This protein binds this small molecule.
Small molecule (SMILES): Nc1ncnc2c1ncn2[C@H]1C[C@H](O)[C@@H](COP(=O)(O)O)O1

Sequence of chain 1.E:
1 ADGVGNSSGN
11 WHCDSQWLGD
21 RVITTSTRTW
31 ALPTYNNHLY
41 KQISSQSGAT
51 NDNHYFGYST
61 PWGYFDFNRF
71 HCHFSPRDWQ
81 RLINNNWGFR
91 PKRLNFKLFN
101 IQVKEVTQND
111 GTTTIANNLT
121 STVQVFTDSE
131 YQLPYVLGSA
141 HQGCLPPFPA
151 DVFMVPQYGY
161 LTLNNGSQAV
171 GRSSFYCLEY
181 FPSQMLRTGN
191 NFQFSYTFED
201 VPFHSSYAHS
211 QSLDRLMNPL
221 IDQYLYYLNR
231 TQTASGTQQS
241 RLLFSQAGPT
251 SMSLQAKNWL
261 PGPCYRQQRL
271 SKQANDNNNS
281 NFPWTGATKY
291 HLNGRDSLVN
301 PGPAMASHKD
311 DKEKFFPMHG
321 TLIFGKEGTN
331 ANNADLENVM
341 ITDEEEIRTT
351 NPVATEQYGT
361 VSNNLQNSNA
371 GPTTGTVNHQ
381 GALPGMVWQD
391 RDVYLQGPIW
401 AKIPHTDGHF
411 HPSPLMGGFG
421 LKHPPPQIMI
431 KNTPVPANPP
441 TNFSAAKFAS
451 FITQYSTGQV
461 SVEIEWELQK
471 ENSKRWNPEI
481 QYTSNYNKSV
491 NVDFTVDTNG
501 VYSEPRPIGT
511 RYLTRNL

Binding-site contacts:
Ligand atom O1P contacts residue PRO202 of chain 1.E at 4.1 Å.
Ligand atom C5' contacts residue PRO202 of chain 1.E at 4.2 Å (hydrophobic).
Ligand atom C4 contacts residue PRO202 of chain 1.E at 4.0 Å (hydrophobic).
Ligand atom N3 contacts residue PRO412 of chain 1.E at 4.0 Å.
Ligand atom N7 contacts residue HIS411 of chain 1.E at 3.7 Å.
Ligand atom C2 contacts residue PRO412 of chain 1.E at 4.2 Å (hydrophobic).
Ligand atom C6 contacts residue PRO412 of chain 1.E at 3.6 Å (hydrophobic).
Ligand atom N7 contacts residue SER413 of chain 1.E at 4.3 Å.
Ligand atom N1 contacts residue VAL201 of chain 1.E at 4.0 Å.
Ligand atom C2 contacts residue PRO202 of chain 1.E at 4.0 Å (hydrophobic).
Ligand atom N9 contacts residue PRO412 of chain 1.E at 4.4 Å.
Ligand atom N7 contacts residue PRO202 of chain 1.E at 4.2 Å.
Ligand atom N9 contacts residue HIS411 of chain 1.E at 4.5 Å.
Ligand atom C8 contacts residue PRO202 of chain 1.E at 4.4 Å (hydrophobic).
Ligand atom P contacts residue PRO202 of chain 1.E at 4.4 Å.
Ligand atom N6 contacts residue GLY420 of chain 1.E at 3.6 Å.
Ligand atom O5' contacts residue PRO202 of chain 1.E at 4.1 Å.
Ligand atom N6 contacts residue PRO412 of chain 1.E at 3.6 Å.
Ligand atom O3' contacts residue HIS409 of chain 1.Q at 4.4 Å.
Ligand atom O4' contacts residue PRO202 of chain 1.E at 4.4 Å.
Ligand atom C4 contacts residue PRO412 of chain 1.E at 4.1 Å (hydrophobic).
Ligand atom N1 contacts residue PRO412 of chain 1.E at 3.7 Å.
Ligand atom C2' contacts residue HIS411 of chain 1.E at 4.3 Å.
Ligand atom C6 contacts residue PRO202 of chain 1.E at 4.0 Å (hydrophobic).
Ligand atom C6 contacts residue VAL201 of chain 1.E at 4.5 Å (hydrophobic).
Ligand atom C5 contacts residue PRO202 of chain 1.E at 3.9 Å (hydrophobic).
Ligand atom N1 contacts residue PRO202 of chain 1.E at 4.0 Å.
Ligand atom N6 contacts residue VAL201 of chain 1.E at 4.5 Å.
Ligand atom C2 contacts residue GLY420 of chain 1.E at 3.8 Å.
Ligand atom N1 contacts residue GLY420 of chain 1.E at 3.2 Å (h-bond).
Ligand atom C5 contacts residue PRO412 of chain 1.E at 4.1 Å (hydrophobic).
Ligand atom N3 contacts residue PRO202 of chain 1.E at 4.2 Å.
Ligand atom N6 contacts residue SER413 of chain 1.E at 3.6 Å.
Ligand atom N9 contacts residue PRO202 of chain 1.E at 4.3 Å.
Ligand atom C8 contacts residue HIS411 of chain 1.E at 3.4 Å.
Ligand atom C6 contacts residue GLY420 of chain 1.E at 4.3 Å.
Ligand atom C6 contacts residue SER413 of chain 1.E at 4.4 Å.
Ligand atom O3P contacts residue PRO202 of chain 1.E at 4.1 Å.

Sequence of chain 1.Q:
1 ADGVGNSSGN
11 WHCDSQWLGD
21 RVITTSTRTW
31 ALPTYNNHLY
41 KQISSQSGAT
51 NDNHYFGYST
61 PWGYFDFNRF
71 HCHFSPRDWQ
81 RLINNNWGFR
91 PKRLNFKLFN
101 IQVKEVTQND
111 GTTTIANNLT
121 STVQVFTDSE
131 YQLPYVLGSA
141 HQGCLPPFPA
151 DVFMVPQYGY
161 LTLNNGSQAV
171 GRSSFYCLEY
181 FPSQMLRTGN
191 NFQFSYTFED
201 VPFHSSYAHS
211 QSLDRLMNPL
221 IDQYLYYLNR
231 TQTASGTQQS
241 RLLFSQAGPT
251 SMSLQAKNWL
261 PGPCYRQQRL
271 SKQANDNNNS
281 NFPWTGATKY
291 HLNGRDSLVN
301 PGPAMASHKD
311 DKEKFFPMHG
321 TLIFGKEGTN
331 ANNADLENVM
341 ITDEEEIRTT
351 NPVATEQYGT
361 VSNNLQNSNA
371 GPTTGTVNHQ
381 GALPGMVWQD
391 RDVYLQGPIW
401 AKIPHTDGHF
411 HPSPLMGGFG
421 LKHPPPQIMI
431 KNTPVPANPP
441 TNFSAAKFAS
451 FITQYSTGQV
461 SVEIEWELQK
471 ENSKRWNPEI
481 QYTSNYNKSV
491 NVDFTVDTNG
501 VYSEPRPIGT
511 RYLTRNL